A protein and the small-molecule ligand that binds it are described below.
Small molecule (SMILES): Cc1nc(C(F)(F)F)ccc1C(=O)Oc1cc(C=O)ccc1[N+](=O)[O-]

Sequence of chain 1.A:
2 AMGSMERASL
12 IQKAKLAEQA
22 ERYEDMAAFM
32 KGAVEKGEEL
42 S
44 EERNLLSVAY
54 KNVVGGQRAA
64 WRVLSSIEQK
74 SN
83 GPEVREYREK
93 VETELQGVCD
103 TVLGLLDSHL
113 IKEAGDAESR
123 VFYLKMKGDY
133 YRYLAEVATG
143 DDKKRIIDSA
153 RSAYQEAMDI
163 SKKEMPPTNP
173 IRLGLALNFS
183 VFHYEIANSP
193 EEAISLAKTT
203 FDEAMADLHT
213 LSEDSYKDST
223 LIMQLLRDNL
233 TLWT

Binding-site contacts:
Ligand atom C01 contacts residue ARG11 of chain 1.B at 3.4 Å.
Ligand atom C11 contacts residue ILE224 of chain 1.A at 3.6 Å (hydrophobic).
Ligand atom N08 contacts residue ILE224 of chain 1.A at 3.8 Å.
Ligand atom F23 contacts residue SER13 of chain 1.B at 3.9 Å.
Ligand atom C14 contacts residue ILE8 of chain 1.B at 4.4 Å (hydrophobic).
Ligand atom C07 contacts residue ILE8 of chain 1.B at 4.0 Å (hydrophobic).
Ligand atom O16 contacts residue GLY10 of chain 1.B at 4.4 Å.
Ligand atom C02 contacts residue ARG12 of chain 1.B at 3.1 Å.
Ligand atom C15 contacts residue ILE8 of chain 1.B at 3.2 Å (hydrophobic).
Ligand atom C13 contacts residue GLY176 of chain 1.A at 4.4 Å.
Ligand atom C14 contacts residue GLY176 of chain 1.A at 4.3 Å.
Ligand atom C12 contacts residue LYS127 of chain 1.A at 3.2 Å.
Ligand atom C04 contacts residue GLY10 of chain 1.B at 4.2 Å.
Ligand atom O10 contacts residue ILE224 of chain 1.A at 3.6 Å.
Ligand atom C13 contacts residue LYS127 of chain 1.A at 2.6 Å.
Ligand atom C12 contacts residue PRO172 of chain 1.A at 3.3 Å (hydrophobic).
Ligand atom C03 contacts residue ARG12 of chain 1.B at 3.9 Å.
Ligand atom C11 contacts residue ILE8 of chain 1.B at 4.2 Å (hydrophobic).
Ligand atom O16 contacts residue ASN47 of chain 1.A at 3.7 Å.
Ligand atom C14 contacts residue LYS127 of chain 1.A at 1.4 Å.
Ligand atom O10 contacts residue PRO172 of chain 1.A at 3.8 Å.
Ligand atom F21 contacts residue LEU223 of chain 1.A at 4.2 Å.
Ligand atom C15 contacts residue LYS127 of chain 1.A at 3.6 Å.
Ligand atom O05 contacts residue ILE8 of chain 1.B at 3.5 Å.
Ligand atom C01 contacts residue ARG12 of chain 1.B at 3.1 Å.
Ligand atom C20 contacts residue SER13 of chain 1.B at 4.4 Å.
Ligand atom F22 contacts residue SER13 of chain 1.B at 4.0 Å.
Ligand atom C19 contacts residue ARG12 of chain 1.B at 4.1 Å.
Ligand atom O05 contacts residue GLY10 of chain 1.B at 4.1 Å.
Ligand atom C06 contacts residue ILE8 of chain 1.B at 3.6 Å (hydrophobic).
Ligand atom C11 contacts residue PRO172 of chain 1.A at 3.3 Å (hydrophobic).
Ligand atom C07 contacts residue ILE224 of chain 1.A at 4.1 Å (hydrophobic).
Ligand atom C12 contacts residue ILE173 of chain 1.A at 4.0 Å (hydrophobic).
Ligand atom C01 contacts residue GLY10 of chain 1.B at 3.3 Å.
Ligand atom C12 contacts residue GLY176 of chain 1.A at 3.9 Å.
Ligand atom O09 contacts residue ILE224 of chain 1.A at 4.4 Å.
Ligand atom F23 contacts residue ARG12 of chain 1.B at 4.2 Å.
Ligand atom C13 contacts residue ILE8 of chain 1.B at 4.0 Å (hydrophobic).
Ligand atom N24 contacts residue ARG12 of chain 1.B at 3.3 Å (salt-bridge).
Ligand atom C12 contacts residue ILE8 of chain 1.B at 4.2 Å (hydrophobic).

Sequence of chain 1.B:
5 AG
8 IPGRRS